Sequence of chain 18.C:
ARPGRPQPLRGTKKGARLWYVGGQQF

Sequence of chain 18.A:
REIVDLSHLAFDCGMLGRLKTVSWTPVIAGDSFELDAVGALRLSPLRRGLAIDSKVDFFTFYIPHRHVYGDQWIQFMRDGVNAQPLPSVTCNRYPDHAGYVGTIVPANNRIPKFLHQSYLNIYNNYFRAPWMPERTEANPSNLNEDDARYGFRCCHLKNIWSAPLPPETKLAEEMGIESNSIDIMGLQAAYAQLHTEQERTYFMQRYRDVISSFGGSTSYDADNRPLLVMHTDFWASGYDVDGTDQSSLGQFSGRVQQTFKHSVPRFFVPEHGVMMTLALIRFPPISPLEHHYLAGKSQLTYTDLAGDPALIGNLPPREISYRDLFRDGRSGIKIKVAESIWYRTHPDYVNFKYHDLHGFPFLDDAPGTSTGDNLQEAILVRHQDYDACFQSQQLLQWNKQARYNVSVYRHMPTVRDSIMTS

A small-molecule ligand and the protein it binds are described below.
Small molecule (SMILES): Nc1ccn([C@H]2C[C@H](O)[C@@H](COP(=O)(O)O)O2)c(=O)n1

Binding-site contacts:
Ligand atom OP2 contacts residue ASP242 of chain 18.A at 3.9 Å.
Ligand atom C2' contacts residue LYS25 of chain 18.C at 3.8 Å.
Ligand atom C5' contacts residue ASP242 of chain 18.A at 4.4 Å.